Sequence of chain 1.C:
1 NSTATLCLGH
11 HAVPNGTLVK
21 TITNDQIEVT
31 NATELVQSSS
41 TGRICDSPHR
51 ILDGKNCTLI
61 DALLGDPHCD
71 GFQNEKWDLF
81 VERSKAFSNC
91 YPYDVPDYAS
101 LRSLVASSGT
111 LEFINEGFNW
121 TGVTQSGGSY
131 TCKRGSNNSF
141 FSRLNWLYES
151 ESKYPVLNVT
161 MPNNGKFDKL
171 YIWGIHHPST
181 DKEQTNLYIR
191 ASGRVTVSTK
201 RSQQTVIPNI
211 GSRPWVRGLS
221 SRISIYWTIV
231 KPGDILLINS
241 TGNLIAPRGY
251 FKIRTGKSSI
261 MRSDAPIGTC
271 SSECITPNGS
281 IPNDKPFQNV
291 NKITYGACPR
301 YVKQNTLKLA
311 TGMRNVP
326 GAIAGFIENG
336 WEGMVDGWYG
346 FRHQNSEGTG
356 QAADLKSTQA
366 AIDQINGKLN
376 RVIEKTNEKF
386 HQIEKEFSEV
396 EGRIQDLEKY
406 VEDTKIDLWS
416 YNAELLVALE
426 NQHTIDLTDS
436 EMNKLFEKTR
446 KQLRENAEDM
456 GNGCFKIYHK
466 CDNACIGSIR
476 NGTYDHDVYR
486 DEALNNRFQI

A small-molecule ligand and the protein it binds are described below.
Small molecule (SMILES): CC(=O)N[C@H]1[C@H](O[C@H]2[C@H](O)[C@@H](NC(C)=O)CO[C@@H]2CO)O[C@H](CO)[C@@H](O)[C@@H]1O

Binding-site contacts:
Ligand atom C5 contacts residue ASN278 of chain 1.C at 3.6 Å.
Ligand atom C2 contacts residue ASN278 of chain 1.C at 2.5 Å.
Ligand atom O6 contacts residue ASN291 of chain 1.C at 3.9 Å.
Ligand atom O5 contacts residue ASN278 of chain 1.C at 2.4 Å (h-bond).
Ligand atom C3 contacts residue ASN278 of chain 1.C at 3.8 Å.
Ligand atom C8 contacts residue ASN278 of chain 1.C at 4.3 Å.
Ligand atom C1 contacts residue ASN278 of chain 1.C at 1.4 Å.
Ligand atom N2 contacts residue ASN278 of chain 1.C at 2.8 Å (h-bond).
Ligand atom O6 contacts residue ASN278 of chain 1.C at 4.5 Å.
Ligand atom C8 contacts residue SER38 of chain 1.C at 3.8 Å.
Ligand atom C4 contacts residue ASN278 of chain 1.C at 4.3 Å.
Ligand atom C5 contacts residue ASN291 of chain 1.C at 3.8 Å.
Ligand atom C1 contacts residue VAL290 of chain 1.C at 4.0 Å (hydrophobic).
Ligand atom O5 contacts residue ASN291 of chain 1.C at 4.1 Å.
Ligand atom O7 contacts residue ASN278 of chain 1.C at 3.3 Å (h-bond).
Ligand atom C1 contacts residue ASN291 of chain 1.C at 4.2 Å.
Ligand atom C8 contacts residue LYS292 of chain 1.C at 4.3 Å.
Ligand atom N2 contacts residue VAL290 of chain 1.C at 3.7 Å.
Ligand atom C3 contacts residue VAL290 of chain 1.C at 3.9 Å (hydrophobic).
Ligand atom C2 contacts residue VAL290 of chain 1.C at 4.0 Å (hydrophobic).
Ligand atom C6 contacts residue ASN291 of chain 1.C at 4.3 Å.
Ligand atom C7 contacts residue ASN278 of chain 1.C at 3.2 Å.